Binding-site contacts:
Ligand atom C5 contacts residue ILE292 of chain 1.E at 4.0 Å (hydrophobic).
Ligand atom C4 contacts residue PHE17 of chain 1.C at 4.5 Å (hydrophobic).
Ligand atom O6 contacts residue PHE17 of chain 1.C at 4.1 Å.
Ligand atom C6 contacts residue PHE17 of chain 1.C at 3.8 Å (hydrophobic).
Ligand atom C5 contacts residue PHE17 of chain 1.C at 4.3 Å (hydrophobic).
Ligand atom O6 contacts residue ILE292 of chain 1.E at 4.2 Å.
Ligand atom C3 contacts residue ASN271 of chain 1.E at 3.8 Å.
Ligand atom O5 contacts residue PHE17 of chain 1.C at 3.8 Å.
Ligand atom C2 contacts residue ASN271 of chain 1.E at 2.5 Å.
Ligand atom O5 contacts residue ILE292 of chain 1.E at 3.4 Å.
Ligand atom C4 contacts residue ASN271 of chain 1.E at 4.2 Å.
Ligand atom O7 contacts residue ASN271 of chain 1.E at 4.3 Å.
Ligand atom O2 contacts residue PHE17 of chain 1.C at 4.4 Å.
Ligand atom C8 contacts residue VAL410 of chain 1.E at 3.9 Å (hydrophobic).
Ligand atom C5 contacts residue ASN271 of chain 1.E at 3.7 Å.
Ligand atom C1 contacts residue ILE292 of chain 1.E at 4.3 Å (hydrophobic).
Ligand atom N2 contacts residue ASN271 of chain 1.E at 2.9 Å (h-bond).
Ligand atom C7 contacts residue ASN271 of chain 1.E at 3.8 Å.
Ligand atom C6 contacts residue ILE292 of chain 1.E at 3.6 Å (hydrophobic).
Ligand atom C1 contacts residue ASN271 of chain 1.E at 1.4 Å.
Ligand atom O5 contacts residue ASN271 of chain 1.E at 2.4 Å (h-bond).

Sequence of chain 1.C:
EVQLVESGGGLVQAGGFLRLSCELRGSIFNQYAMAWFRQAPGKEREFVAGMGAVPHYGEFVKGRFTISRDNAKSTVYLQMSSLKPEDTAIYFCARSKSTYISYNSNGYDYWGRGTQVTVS

Sequence of chain 1.E:
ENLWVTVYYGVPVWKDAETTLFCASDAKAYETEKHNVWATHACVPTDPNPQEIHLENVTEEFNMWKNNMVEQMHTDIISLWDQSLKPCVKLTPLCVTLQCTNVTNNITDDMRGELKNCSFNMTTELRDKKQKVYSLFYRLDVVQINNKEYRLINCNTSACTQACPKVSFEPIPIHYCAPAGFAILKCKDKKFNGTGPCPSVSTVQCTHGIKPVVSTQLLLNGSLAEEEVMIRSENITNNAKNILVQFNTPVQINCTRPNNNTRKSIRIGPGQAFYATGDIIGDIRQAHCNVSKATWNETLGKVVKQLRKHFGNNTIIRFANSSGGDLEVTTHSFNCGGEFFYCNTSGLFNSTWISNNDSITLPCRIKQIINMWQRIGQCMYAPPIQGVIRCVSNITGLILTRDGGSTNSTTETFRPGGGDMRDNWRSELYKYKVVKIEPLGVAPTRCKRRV

This small molecule binds to this protein.
Small molecule (SMILES): CC(=O)N[C@H]1[C@H](O[C@H]2[C@H](O)[C@@H](NC(C)=O)CO[C@@H]2CO)O[C@H](CO)[C@@H](O[C@@H]2O[C@H](CO[C@H]3O[C@H](CO)[C@@H](O)[C@H](O)[C@@H]3O)[C@@H](O)[C@H](O)[C@@H]2O)[C@@H]1O